This small molecule binds to this protein.
Small molecule (SMILES): Cc1ccc2c(c1)sc(-c1ccc(N(C)C)cc1)[n+]2C

Sequence of chain 1.A:
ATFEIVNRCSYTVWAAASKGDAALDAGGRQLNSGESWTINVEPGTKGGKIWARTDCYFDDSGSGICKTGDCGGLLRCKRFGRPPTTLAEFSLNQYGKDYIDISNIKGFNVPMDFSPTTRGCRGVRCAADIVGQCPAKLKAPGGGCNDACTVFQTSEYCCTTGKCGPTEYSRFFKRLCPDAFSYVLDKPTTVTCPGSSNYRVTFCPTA

Binding-site contacts:
Ligand atom C15 contacts residue LYS137 of chain 1.A at 4.2 Å.
Ligand atom C4 contacts residue ALA136 of chain 1.A at 4.3 Å (hydrophobic).
Ligand atom C15 contacts residue PHE152 of chain 1.A at 3.7 Å (hydrophobic).
Ligand atom C8 contacts residue LYS137 of chain 1.A at 4.3 Å.
Ligand atom C5 contacts residue LYS137 of chain 1.A at 3.9 Å.
Ligand atom S1 contacts residue ALA136 of chain 1.A at 3.9 Å.
Ligand atom C5 contacts residue ALA136 of chain 1.A at 3.9 Å (hydrophobic).
Ligand atom C16 contacts residue LYS137 of chain 1.A at 4.1 Å.
Ligand atom C14 contacts residue LYS139 of chain 1.A at 4.0 Å.
Ligand atom C13 contacts residue LYS139 of chain 1.A at 3.9 Å.
Ligand atom C4 contacts residue LYS137 of chain 1.A at 3.6 Å.
Ligand atom C9 contacts residue ALA136 of chain 1.A at 3.4 Å (hydrophobic).
Ligand atom C8 contacts residue ALA136 of chain 1.A at 3.3 Å (hydrophobic).
Ligand atom C10 contacts residue LYS139 of chain 1.A at 3.5 Å.
Ligand atom C18 contacts residue ALA140 of chain 1.A at 3.0 Å (hydrophobic).
Ligand atom C17 contacts residue ALA136 of chain 1.A at 3.6 Å (hydrophobic).
Ligand atom C18 contacts residue PRO141 of chain 1.A at 4.4 Å (hydrophobic).
Ligand atom C14 contacts residue ALA136 of chain 1.A at 4.1 Å (hydrophobic).
Ligand atom N1 contacts residue ALA136 of chain 1.A at 3.1 Å (h-bond).
Ligand atom C11 contacts residue LYS139 of chain 1.A at 3.2 Å.
Ligand atom C6 contacts residue LYS137 of chain 1.A at 4.3 Å.
Ligand atom C12 contacts residue ALA140 of chain 1.A at 4.0 Å (hydrophobic).
Ligand atom C2 contacts residue LYS137 of chain 1.A at 3.8 Å.
Ligand atom S1 contacts residue LYS139 of chain 1.A at 3.6 Å (salt-bridge).
Ligand atom C18 contacts residue LYS139 of chain 1.A at 4.1 Å.
Ligand atom C10 contacts residue ALA136 of chain 1.A at 3.8 Å (hydrophobic).
Ligand atom C12 contacts residue LYS139 of chain 1.A at 3.6 Å.
Ligand atom C7 contacts residue LYS137 of chain 1.A at 4.0 Å.
Ligand atom C9 contacts residue LYS139 of chain 1.A at 4.4 Å.
Ligand atom C3 contacts residue LYS137 of chain 1.A at 3.9 Å.
Ligand atom N2 contacts residue LYS137 of chain 1.A at 4.1 Å.
Ligand atom C11 contacts residue ALA140 of chain 1.A at 4.0 Å (hydrophobic).